A small-molecule ligand and the protein it binds are described below.
Small molecule (SMILES): CC(=O)N[C@H]1[C@H](O[C@H]2[C@H](O)[C@@H](NC(C)=O)CO[C@@H]2CO)O[C@H](CO)[C@@H](O)[C@@H]1O

Sequence of chain 20.J:
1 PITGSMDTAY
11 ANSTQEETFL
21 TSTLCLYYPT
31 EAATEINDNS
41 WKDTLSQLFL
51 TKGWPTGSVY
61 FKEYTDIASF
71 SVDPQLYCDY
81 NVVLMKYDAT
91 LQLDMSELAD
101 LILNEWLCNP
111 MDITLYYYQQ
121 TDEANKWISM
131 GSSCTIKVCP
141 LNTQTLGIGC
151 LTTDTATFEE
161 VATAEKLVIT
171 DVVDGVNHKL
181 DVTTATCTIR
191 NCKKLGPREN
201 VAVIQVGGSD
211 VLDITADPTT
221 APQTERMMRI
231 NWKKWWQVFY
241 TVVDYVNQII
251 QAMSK

Binding-site contacts:
Ligand atom N2 contacts residue ASN12 of chain 20.J at 3.8 Å.
Ligand atom C2 contacts residue ASN12 of chain 20.J at 3.2 Å.
Ligand atom O5 contacts residue ASN12 of chain 20.J at 2.7 Å (h-bond).
Ligand atom C5 contacts residue ASN12 of chain 20.J at 4.1 Å.
Ligand atom C1 contacts residue ASN12 of chain 20.J at 2.1 Å.
Ligand atom O7 contacts residue ASN12 of chain 20.J at 3.7 Å.
Ligand atom C7 contacts residue ASN12 of chain 20.J at 3.9 Å.